Sequence of chain 1.C:
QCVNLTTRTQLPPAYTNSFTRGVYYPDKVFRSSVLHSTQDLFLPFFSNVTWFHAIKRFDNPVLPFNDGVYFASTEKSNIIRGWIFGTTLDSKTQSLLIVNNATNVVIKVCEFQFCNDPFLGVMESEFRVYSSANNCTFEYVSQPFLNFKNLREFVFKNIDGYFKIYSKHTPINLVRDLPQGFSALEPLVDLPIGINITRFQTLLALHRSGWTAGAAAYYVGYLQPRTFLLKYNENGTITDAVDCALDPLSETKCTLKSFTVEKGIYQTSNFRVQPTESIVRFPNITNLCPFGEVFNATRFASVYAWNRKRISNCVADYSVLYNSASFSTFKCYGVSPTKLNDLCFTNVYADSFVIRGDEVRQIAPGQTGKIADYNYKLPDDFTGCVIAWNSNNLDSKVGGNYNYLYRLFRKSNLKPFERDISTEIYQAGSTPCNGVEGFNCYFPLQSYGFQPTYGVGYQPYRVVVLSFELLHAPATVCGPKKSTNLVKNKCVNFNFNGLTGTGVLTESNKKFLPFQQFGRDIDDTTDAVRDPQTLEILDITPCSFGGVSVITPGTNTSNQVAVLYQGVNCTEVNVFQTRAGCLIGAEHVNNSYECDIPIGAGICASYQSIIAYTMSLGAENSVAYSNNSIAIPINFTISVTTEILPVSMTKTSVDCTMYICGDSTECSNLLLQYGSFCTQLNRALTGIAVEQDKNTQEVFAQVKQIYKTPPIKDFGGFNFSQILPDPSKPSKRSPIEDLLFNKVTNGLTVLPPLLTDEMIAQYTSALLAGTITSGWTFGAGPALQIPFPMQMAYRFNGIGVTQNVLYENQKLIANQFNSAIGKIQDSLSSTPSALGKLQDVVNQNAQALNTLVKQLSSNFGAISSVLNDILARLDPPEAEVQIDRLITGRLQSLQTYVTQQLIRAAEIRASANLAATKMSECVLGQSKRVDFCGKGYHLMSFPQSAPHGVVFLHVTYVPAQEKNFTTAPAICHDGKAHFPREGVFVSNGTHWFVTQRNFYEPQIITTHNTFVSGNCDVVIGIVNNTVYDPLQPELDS

Binding-site contacts:
Ligand atom O7 contacts residue PHE157 of chain 1.C at 3.4 Å.
Ligand atom C8 contacts residue THR124 of chain 1.C at 3.8 Å.
Ligand atom C1 contacts residue ASN122 of chain 1.C at 1.4 Å.
Ligand atom C5 contacts residue ASN122 of chain 1.C at 3.7 Å.
Ligand atom C1 contacts residue ASN125 of chain 1.C at 3.6 Å.
Ligand atom C3 contacts residue THR124 of chain 1.C at 3.6 Å.
Ligand atom C2 contacts residue ASN125 of chain 1.C at 4.3 Å.
Ligand atom C4 contacts residue ASN125 of chain 1.C at 4.5 Å.
Ligand atom O5 contacts residue ASN122 of chain 1.C at 2.4 Å (h-bond).
Ligand atom O5 contacts residue VAL127 of chain 1.C at 4.2 Å.
Ligand atom C2 contacts residue ASN122 of chain 1.C at 2.4 Å.
Ligand atom C7 contacts residue THR124 of chain 1.C at 4.0 Å.
Ligand atom C4 contacts residue ASN122 of chain 1.C at 4.2 Å.
Ligand atom C1 contacts residue THR124 of chain 1.C at 3.4 Å.
Ligand atom C2 contacts residue THR124 of chain 1.C at 3.5 Å.
Ligand atom O3 contacts residue THR124 of chain 1.C at 4.4 Å.
Ligand atom N2 contacts residue ASN122 of chain 1.C at 2.8 Å (h-bond).
Ligand atom O5 contacts residue ASN125 of chain 1.C at 4.2 Å.
Ligand atom O7 contacts residue ASN122 of chain 1.C at 3.3 Å (h-bond).
Ligand atom C5 contacts residue ASN125 of chain 1.C at 3.9 Å.
Ligand atom C7 contacts residue ASN122 of chain 1.C at 3.2 Å.
Ligand atom C3 contacts residue ASN125 of chain 1.C at 4.1 Å.
Ligand atom C8 contacts residue ALA123 of chain 1.C at 3.8 Å (hydrophobic).
Ligand atom C5 contacts residue VAL127 of chain 1.C at 4.1 Å (hydrophobic).
Ligand atom C8 contacts residue ASN122 of chain 1.C at 4.3 Å.
Ligand atom C7 contacts residue PHE157 of chain 1.C at 4.3 Å (hydrophobic).
Ligand atom C3 contacts residue ASN122 of chain 1.C at 3.7 Å.
Ligand atom N2 contacts residue THR124 of chain 1.C at 3.0 Å (h-bond).
Ligand atom C6 contacts residue VAL127 of chain 1.C at 3.7 Å (hydrophobic).

This small molecule binds to this protein.
Small molecule (SMILES): CC(=O)N[C@@H]1[C@@H](O)[C@H](O)[C@@H](CO)O[C@H]1O